This protein binds this small molecule.
Small molecule (SMILES): CC(=O)N[C@@H]1[C@@H](O)[C@H](O)[C@@H](CO)O[C@H]1O

Binding-site contacts:
Ligand atom C6 contacts residue THR108 of chain 1.C at 3.5 Å.
Ligand atom C6 contacts residue THR236 of chain 1.C at 3.8 Å.
Ligand atom C8 contacts residue ASN234 of chain 1.C at 4.3 Å.
Ligand atom O5 contacts residue ASN234 of chain 1.C at 2.4 Å (h-bond).
Ligand atom C4 contacts residue ASN234 of chain 1.C at 4.2 Å.
Ligand atom C3 contacts residue ASN234 of chain 1.C at 3.8 Å.
Ligand atom C2 contacts residue ASN234 of chain 1.C at 2.4 Å.
Ligand atom C5 contacts residue ASN234 of chain 1.C at 3.7 Å.
Ligand atom C7 contacts residue ASN234 of chain 1.C at 3.1 Å.
Ligand atom O5 contacts residue THR108 of chain 1.C at 3.4 Å.
Ligand atom O7 contacts residue ASN234 of chain 1.C at 3.0 Å (h-bond).
Ligand atom C1 contacts residue THR108 of chain 1.C at 4.3 Å.
Ligand atom C5 contacts residue THR236 of chain 1.C at 4.4 Å.
Ligand atom O5 contacts residue THR236 of chain 1.C at 4.2 Å.
Ligand atom N2 contacts residue ASN234 of chain 1.C at 2.9 Å (h-bond).
Ligand atom C5 contacts residue THR108 of chain 1.C at 4.0 Å.
Ligand atom C1 contacts residue ASN234 of chain 1.C at 1.4 Å.

Sequence of chain 1.C:
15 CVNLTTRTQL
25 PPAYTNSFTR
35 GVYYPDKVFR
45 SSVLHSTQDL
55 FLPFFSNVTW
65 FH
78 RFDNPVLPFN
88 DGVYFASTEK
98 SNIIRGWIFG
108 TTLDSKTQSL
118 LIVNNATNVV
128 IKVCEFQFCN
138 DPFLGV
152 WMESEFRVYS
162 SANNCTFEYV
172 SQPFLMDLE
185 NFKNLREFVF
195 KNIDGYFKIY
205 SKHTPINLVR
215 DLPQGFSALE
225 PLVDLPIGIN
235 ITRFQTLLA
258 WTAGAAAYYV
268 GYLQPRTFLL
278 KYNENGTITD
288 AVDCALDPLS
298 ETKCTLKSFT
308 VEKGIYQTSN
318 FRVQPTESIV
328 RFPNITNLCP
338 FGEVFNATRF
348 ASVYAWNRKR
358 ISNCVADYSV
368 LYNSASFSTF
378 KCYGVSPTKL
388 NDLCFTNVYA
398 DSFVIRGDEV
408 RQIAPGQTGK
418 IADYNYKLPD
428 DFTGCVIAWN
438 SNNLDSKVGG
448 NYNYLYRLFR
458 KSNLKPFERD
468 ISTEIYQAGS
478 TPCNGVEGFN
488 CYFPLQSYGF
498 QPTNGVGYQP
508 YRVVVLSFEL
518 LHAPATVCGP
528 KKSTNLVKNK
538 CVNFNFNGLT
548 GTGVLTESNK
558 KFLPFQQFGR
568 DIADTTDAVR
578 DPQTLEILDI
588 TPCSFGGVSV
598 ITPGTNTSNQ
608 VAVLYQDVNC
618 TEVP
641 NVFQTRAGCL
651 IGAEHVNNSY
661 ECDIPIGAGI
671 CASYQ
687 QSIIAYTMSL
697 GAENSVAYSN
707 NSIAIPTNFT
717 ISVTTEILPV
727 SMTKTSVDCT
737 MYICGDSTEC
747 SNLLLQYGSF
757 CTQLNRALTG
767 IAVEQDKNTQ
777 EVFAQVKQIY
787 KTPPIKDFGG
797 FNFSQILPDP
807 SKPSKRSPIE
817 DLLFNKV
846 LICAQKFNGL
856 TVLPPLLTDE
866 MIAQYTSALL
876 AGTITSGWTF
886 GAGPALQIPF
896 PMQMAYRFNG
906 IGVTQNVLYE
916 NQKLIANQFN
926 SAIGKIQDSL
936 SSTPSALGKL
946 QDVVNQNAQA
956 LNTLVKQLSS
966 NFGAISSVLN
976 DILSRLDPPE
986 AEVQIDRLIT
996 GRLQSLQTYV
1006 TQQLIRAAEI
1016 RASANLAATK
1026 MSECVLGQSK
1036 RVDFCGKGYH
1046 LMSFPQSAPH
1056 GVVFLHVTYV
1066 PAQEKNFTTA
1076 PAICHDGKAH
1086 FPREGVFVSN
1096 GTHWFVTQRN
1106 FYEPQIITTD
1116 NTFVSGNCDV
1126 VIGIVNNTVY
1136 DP